Sequence of chain 1.A:
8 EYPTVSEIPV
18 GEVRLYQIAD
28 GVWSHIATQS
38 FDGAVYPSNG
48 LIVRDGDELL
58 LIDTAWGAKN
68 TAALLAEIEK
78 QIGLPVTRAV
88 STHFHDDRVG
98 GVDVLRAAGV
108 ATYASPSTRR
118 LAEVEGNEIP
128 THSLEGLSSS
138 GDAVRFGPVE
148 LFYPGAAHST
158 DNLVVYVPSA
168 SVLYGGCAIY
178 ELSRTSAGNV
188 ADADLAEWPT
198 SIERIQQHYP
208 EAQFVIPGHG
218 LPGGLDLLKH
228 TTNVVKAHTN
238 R

Binding-site contacts:
Ligand atom S9 contacts residue ASP94 of chain 1.A at 3.2 Å (salt-bridge).
Ligand atom CL1 contacts residue ASN186 of chain 1.A at 2.7 Å.
Ligand atom CL1 contacts residue HIS92 of chain 1.A at 3.1 Å.
Ligand atom O8 contacts residue HIS155 of chain 1.A at 3.7 Å.
Ligand atom C3 contacts residue ZN1 of chain 1.C at 3.8 Å.
Ligand atom C2 contacts residue ASN186 of chain 1.A at 4.0 Å.
Ligand atom CL3 contacts residue TRP63 of chain 1.A at 3.8 Å.
Ligand atom C6 contacts residue ZN1 of chain 1.D at 3.1 Å.
Ligand atom CL1 contacts residue HIS155 of chain 1.A at 3.8 Å.
Ligand atom O7 contacts residue HIS155 of chain 1.A at 3.6 Å.
Ligand atom C5 contacts residue HIS155 of chain 1.A at 3.5 Å.
Ligand atom C6 contacts residue ZN1 of chain 1.C at 4.0 Å.
Ligand atom C5 contacts residue HIS216 of chain 1.A at 3.9 Å.
Ligand atom O8 contacts residue ZN1 of chain 1.D at 2.4 Å.
Ligand atom C6 contacts residue HIS155 of chain 1.A at 3.4 Å.
Ligand atom C4 contacts residue ASN186 of chain 1.A at 4.0 Å.
Ligand atom O7 contacts residue ARG181 of chain 1.A at 3.0 Å (salt-bridge).
Ligand atom S9 contacts residue ZN1 of chain 1.D at 2.2 Å.
Ligand atom C15 contacts residue HIS92 of chain 1.A at 3.4 Å.
Ligand atom S9 contacts residue CYS174 of chain 1.A at 3.9 Å.
Ligand atom O8 contacts residue HIS216 of chain 1.A at 2.8 Å (h-bond).
Ligand atom C6 contacts residue ARG181 of chain 1.A at 4.0 Å.
Ligand atom S9 contacts residue HIS216 of chain 1.A at 3.9 Å.
Ligand atom C4 contacts residue HIS155 of chain 1.A at 4.0 Å.
Ligand atom C4 contacts residue ZN1 of chain 1.C at 3.9 Å.
Ligand atom S9 contacts residue ZN1 of chain 1.C at 2.2 Å.
Ligand atom O8 contacts residue CYS174 of chain 1.A at 3.2 Å.
Ligand atom CL3 contacts residue ASP93 of chain 1.A at 3.8 Å.
Ligand atom C2 contacts residue HIS92 of chain 1.A at 3.3 Å.
Ligand atom S9 contacts residue HIS92 of chain 1.A at 3.7 Å.
Ligand atom C3 contacts residue HIS92 of chain 1.A at 3.9 Å.
Ligand atom S9 contacts residue HIS90 of chain 1.A at 3.8 Å.
Ligand atom CL2 contacts residue TRP63 of chain 1.A at 3.5 Å.
Ligand atom C6 contacts residue HIS216 of chain 1.A at 3.5 Å.
Ligand atom C5 contacts residue ZN1 of chain 1.D at 3.0 Å.
Ligand atom C5 contacts residue ZN1 of chain 1.C at 3.2 Å.
Ligand atom C14 contacts residue HIS92 of chain 1.A at 3.8 Å.
Ligand atom CL1 contacts residue ZN1 of chain 1.C at 4.1 Å.
Ligand atom S9 contacts residue HIS155 of chain 1.A at 3.6 Å (h-bond).
Ligand atom C2 contacts residue ZN1 of chain 1.C at 3.9 Å.

The small molecule below binds the protein below.
Small molecule (SMILES): O=C(O)/C(S)=C/c1c(Cl)ccc(Cl)c1Cl